Sequence of chain 1.C:
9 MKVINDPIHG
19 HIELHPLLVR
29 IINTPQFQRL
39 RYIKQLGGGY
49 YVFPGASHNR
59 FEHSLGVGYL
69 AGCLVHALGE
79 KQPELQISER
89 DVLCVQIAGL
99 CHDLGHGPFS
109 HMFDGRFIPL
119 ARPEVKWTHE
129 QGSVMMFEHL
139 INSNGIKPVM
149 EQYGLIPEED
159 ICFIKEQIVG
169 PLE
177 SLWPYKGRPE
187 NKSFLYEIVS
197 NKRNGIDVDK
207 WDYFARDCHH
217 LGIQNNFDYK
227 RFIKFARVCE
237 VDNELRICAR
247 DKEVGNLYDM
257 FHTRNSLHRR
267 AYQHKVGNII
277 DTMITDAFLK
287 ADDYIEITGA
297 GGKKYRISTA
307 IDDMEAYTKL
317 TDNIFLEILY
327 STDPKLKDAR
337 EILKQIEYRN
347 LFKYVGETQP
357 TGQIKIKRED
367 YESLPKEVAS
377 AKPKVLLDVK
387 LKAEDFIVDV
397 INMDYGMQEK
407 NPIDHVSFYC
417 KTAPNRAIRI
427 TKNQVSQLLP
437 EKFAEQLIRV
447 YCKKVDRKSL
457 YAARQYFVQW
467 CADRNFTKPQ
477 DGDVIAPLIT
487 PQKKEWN

Sequence of chain 1.A:
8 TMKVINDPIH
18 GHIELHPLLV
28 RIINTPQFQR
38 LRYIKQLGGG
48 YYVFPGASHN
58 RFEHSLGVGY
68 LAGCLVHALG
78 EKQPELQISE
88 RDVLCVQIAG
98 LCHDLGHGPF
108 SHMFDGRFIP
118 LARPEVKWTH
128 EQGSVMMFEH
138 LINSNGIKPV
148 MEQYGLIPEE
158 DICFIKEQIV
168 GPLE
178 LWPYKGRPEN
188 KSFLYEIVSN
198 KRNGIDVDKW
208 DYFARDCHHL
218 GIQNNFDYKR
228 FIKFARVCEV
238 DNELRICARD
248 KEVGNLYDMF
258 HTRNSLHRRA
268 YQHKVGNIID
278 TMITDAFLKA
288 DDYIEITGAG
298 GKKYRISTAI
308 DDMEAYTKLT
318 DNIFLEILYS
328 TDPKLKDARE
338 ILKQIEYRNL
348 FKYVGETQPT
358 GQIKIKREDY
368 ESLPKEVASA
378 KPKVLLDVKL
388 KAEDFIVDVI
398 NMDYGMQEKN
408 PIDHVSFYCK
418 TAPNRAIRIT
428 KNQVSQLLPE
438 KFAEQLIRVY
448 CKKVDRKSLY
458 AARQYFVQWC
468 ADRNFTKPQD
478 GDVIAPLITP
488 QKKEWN

Sequence of chain 1.D:
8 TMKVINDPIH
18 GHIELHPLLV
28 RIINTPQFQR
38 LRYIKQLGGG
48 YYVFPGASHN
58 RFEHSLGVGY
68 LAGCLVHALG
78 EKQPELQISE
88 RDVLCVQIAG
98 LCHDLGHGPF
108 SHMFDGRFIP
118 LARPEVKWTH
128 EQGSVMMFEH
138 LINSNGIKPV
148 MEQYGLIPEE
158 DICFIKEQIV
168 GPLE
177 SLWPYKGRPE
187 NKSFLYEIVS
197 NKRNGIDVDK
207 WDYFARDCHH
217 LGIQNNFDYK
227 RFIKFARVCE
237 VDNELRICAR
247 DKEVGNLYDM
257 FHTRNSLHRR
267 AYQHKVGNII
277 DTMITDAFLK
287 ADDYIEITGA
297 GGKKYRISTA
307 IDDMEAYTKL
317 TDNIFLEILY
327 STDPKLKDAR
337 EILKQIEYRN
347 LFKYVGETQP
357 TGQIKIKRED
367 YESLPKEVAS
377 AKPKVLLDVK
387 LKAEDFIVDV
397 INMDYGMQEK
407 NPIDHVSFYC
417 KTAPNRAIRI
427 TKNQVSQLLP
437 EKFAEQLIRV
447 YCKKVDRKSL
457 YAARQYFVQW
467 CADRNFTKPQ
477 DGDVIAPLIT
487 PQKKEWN

The small molecule below binds the protein below.
Small molecule (SMILES): Nc1nc2c(ncn2[C@H]2C[C@H](O)[C@@H](CO[P](=O)(O)N[P](=O)(O)OP(=O)(O)O)O2)c(=O)[nH]1

Binding-site contacts:
Ligand atom C1' contacts residue PHE51 of chain 1.D at 3.4 Å (hydrophobic).
Ligand atom N9 contacts residue ARG227 of chain 1.A at 3.2 Å (salt-bridge).
Ligand atom N3 contacts residue ASN13 of chain 1.C at 3.0 Å (h-bond).
Ligand atom N7 contacts residue ARG227 of chain 1.A at 3.2 Å (salt-bridge).
Ligand atom O3B contacts residue LYS271 of chain 1.D at 3.0 Å (salt-bridge).
Ligand atom O6 contacts residue ASN252 of chain 1.A at 3.0 Å (h-bond).
Ligand atom O1G contacts residue LYS417 of chain 1.A at 2.6 Å (salt-bridge).
Ligand atom C2' contacts residue PHE51 of chain 1.D at 3.4 Å (hydrophobic).
Ligand atom O3' contacts residue VAL50 of chain 1.D at 2.9 Å (h-bond).
Ligand atom O1A contacts residue HIS270 of chain 1.D at 2.9 Å (h-bond).
Ligand atom O1B contacts residue MG1 of chain 1.KA at 2.1 Å.
Ligand atom O2G contacts residue LYS417 of chain 1.A at 3.4 Å (salt-bridge).
Ligand atom C5' contacts residue VAL11 of chain 1.C at 3.5 Å (hydrophobic).
Ligand atom O3G contacts residue ARG246 of chain 1.A at 2.5 Å (salt-bridge).
Ligand atom O6 contacts residue ARG266 of chain 1.D at 3.3 Å.
Ligand atom N2 contacts residue ASN13 of chain 1.C at 3.0 Å (h-bond).
Ligand atom O1G contacts residue CZF1 of chain 1.MA at 2.5 Å (h-bond).
Ligand atom C3' contacts residue VAL50 of chain 1.D at 3.1 Å (hydrophobic).
Ligand atom C3' contacts residue CZF1 of chain 1.MA at 3.5 Å.
Ligand atom O1G contacts residue MG1 of chain 1.KA at 2.2 Å.
Ligand atom N3A contacts residue LYS248 of chain 1.A at 3.3 Å (salt-bridge).
Ligand atom O2A contacts residue ARG227 of chain 1.A at 3.0 Å (salt-bridge).
Ligand atom O3' contacts residue ASN13 of chain 1.C at 2.8 Å (h-bond).
Ligand atom O4' contacts residue ARG227 of chain 1.A at 3.0 Å (salt-bridge).
Ligand atom N9 contacts residue PHE51 of chain 1.D at 3.5 Å.
Ligand atom PG contacts residue MG1 of chain 1.KA at 3.3 Å.
Ligand atom PG contacts residue LYS417 of chain 1.A at 3.4 Å.
Ligand atom O1B contacts residue CZF1 of chain 1.MA at 2.6 Å (h-bond).
Ligand atom C2 contacts residue ASN13 of chain 1.C at 3.4 Å.
Ligand atom C6 contacts residue ARG227 of chain 1.A at 3.4 Å.
Ligand atom O2B contacts residue HIS270 of chain 1.D at 3.2 Å.
Ligand atom O2A contacts residue LYS248 of chain 1.A at 2.7 Å (salt-bridge).
Ligand atom C5' contacts residue CZF1 of chain 1.MA at 3.4 Å.
Ligand atom PB contacts residue LYS271 of chain 1.D at 3.4 Å.
Ligand atom O2G contacts residue ARG246 of chain 1.A at 2.4 Å (salt-bridge).
Ligand atom PA contacts residue LYS248 of chain 1.A at 3.4 Å.
Ligand atom O2B contacts residue LYS271 of chain 1.D at 2.5 Å (salt-bridge).
Ligand atom PG contacts residue ARG246 of chain 1.A at 3.3 Å.
Ligand atom C5 contacts residue ARG227 of chain 1.A at 3.2 Å.
Ligand atom C4 contacts residue ARG227 of chain 1.A at 3.1 Å.